Sequence of chain 1.B:
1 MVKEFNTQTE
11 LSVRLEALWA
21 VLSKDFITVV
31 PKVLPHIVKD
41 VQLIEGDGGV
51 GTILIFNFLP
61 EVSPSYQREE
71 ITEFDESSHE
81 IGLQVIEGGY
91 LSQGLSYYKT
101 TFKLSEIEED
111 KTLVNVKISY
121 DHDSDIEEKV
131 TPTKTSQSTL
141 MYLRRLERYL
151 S

Binding-site contacts:
Ligand atom C15 contacts residue LEU83 of chain 1.B at 4.0 Å (hydrophobic).
Ligand atom C4 contacts residue ZEA1 of chain 1.L at 3.4 Å.
Ligand atom O16 contacts residue TYR142 of chain 1.B at 2.6 Å (h-bond).
Ligand atom C5 contacts residue GLU69 of chain 1.B at 3.6 Å.
Ligand atom C4 contacts residue THR139 of chain 1.B at 3.5 Å.
Ligand atom C8 contacts residue THR100 of chain 1.B at 3.7 Å.
Ligand atom N7 contacts residue THR139 of chain 1.B at 3.5 Å (h-bond).
Ligand atom C8 contacts residue TYR98 of chain 1.B at 3.8 Å (hydrophobic).
Ligand atom N7 contacts residue TYR90 of chain 1.B at 4.0 Å.
Ligand atom N3 contacts residue ZEA1 of chain 1.L at 3.6 Å.
Ligand atom O16 contacts residue PHE26 of chain 1.B at 4.0 Å.
Ligand atom C11 contacts residue GLU69 of chain 1.B at 3.6 Å.
Ligand atom N10 contacts residue ZEA1 of chain 1.L at 3.6 Å.
Ligand atom C2 contacts residue PHE102 of chain 1.B at 3.9 Å (hydrophobic).
Ligand atom C11 contacts residue PHE56 of chain 1.B at 3.7 Å (hydrophobic).
Ligand atom C8 contacts residue ZEA1 of chain 1.L at 3.7 Å.
Ligand atom C13 contacts residue LEU83 of chain 1.B at 3.9 Å (hydrophobic).
Ligand atom N1 contacts residue TYR142 of chain 1.B at 3.8 Å.
Ligand atom N9 contacts residue GLU69 of chain 1.B at 2.6 Å (salt-bridge).
Ligand atom C4 contacts residue THR100 of chain 1.B at 4.0 Å.
Ligand atom N7 contacts residue ZEA1 of chain 1.L at 3.6 Å.
Ligand atom N9 contacts residue GLN67 of chain 1.B at 3.7 Å.
Ligand atom N7 contacts residue THR100 of chain 1.B at 3.6 Å.
Ligand atom C12 contacts residue TYR142 of chain 1.B at 3.9 Å (hydrophobic).
Ligand atom O16 contacts residue LEU22 of chain 1.B at 2.6 Å (h-bond).
Ligand atom C6 contacts residue GLU69 of chain 1.B at 3.8 Å.
Ligand atom C8 contacts residue GLU69 of chain 1.B at 3.4 Å.
Ligand atom N9 contacts residue ZEA1 of chain 1.L at 3.4 Å.
Ligand atom C14 contacts residue TYR142 of chain 1.B at 3.8 Å (hydrophobic).
Ligand atom C5 contacts residue ZEA1 of chain 1.L at 3.2 Å.
Ligand atom C8 contacts residue TYR90 of chain 1.B at 4.0 Å (hydrophobic).
Ligand atom C14 contacts residue LEU22 of chain 1.B at 3.2 Å (hydrophobic).
Ligand atom C15 contacts residue PHE26 of chain 1.B at 3.7 Å (hydrophobic).
Ligand atom C6 contacts residue ZEA1 of chain 1.L at 3.6 Å.
Ligand atom N7 contacts residue TYR98 of chain 1.B at 4.0 Å.
Ligand atom C8 contacts residue GLN67 of chain 1.B at 3.7 Å.
Ligand atom C2 contacts residue TYR142 of chain 1.B at 3.8 Å (hydrophobic).
Ligand atom N10 contacts residue GLU69 of chain 1.B at 2.8 Å (salt-bridge).
Ligand atom C2 contacts residue THR139 of chain 1.B at 3.7 Å.
Ligand atom N3 contacts residue THR139 of chain 1.B at 2.8 Å (h-bond).

This small molecule binds to this protein.
Small molecule (SMILES): C/C(=C\CNc1ncnc2[nH]cnc12)CO